This protein binds this small molecule.
Small molecule (SMILES): O=C(O)c1ccc(-c2ccccc2Cl)o1

Binding-site contacts:
Ligand atom OXT contacts residue ASP145 of chain 1.A at 3.1 Å (salt-bridge).
Ligand atom OB contacts residue HIS215 of chain 1.A at 2.7 Å (h-bond).
Ligand atom C4 contacts residue TRP258 of chain 1.A at 3.8 Å (hydrophobic).
Ligand atom CG contacts residue CYS108 of chain 1.A at 3.8 Å (hydrophobic).
Ligand atom C3 contacts residue TYR100 of chain 1.A at 3.9 Å (hydrophobic).
Ligand atom C contacts residue MN1 of chain 1.B at 3.2 Å.
Ligand atom CA contacts residue HIS215 of chain 1.A at 4.0 Å.
Ligand atom C5 contacts residue TRP258 of chain 1.A at 3.5 Å (hydrophobic).
Ligand atom OB contacts residue PHE214 of chain 1.A at 4.0 Å.
Ligand atom C contacts residue ASP145 of chain 1.A at 3.6 Å.
Ligand atom OXT contacts residue MN1 of chain 1.B at 2.1 Å.
Ligand atom CB contacts residue ASP134 of chain 1.A at 3.3 Å.
Ligand atom C contacts residue MN1 of chain 1.C at 2.7 Å.
Ligand atom CG contacts residue HIS117 of chain 1.A at 3.5 Å.
Ligand atom C contacts residue HIS208 of chain 1.A at 4.0 Å.
Ligand atom CD contacts residue HIS117 of chain 1.A at 3.5 Å.
Ligand atom C1 contacts residue HIS117 of chain 1.A at 3.5 Å.
Ligand atom OA contacts residue PHE214 of chain 1.A at 4.0 Å.
Ligand atom OB contacts residue ASP145 of chain 1.A at 3.6 Å (salt-bridge).
Ligand atom C contacts residue ASP134 of chain 1.A at 4.0 Å.
Ligand atom OXT contacts residue MN1 of chain 1.C at 2.2 Å.
Ligand atom C contacts residue HIS215 of chain 1.A at 3.7 Å.
Ligand atom C2 contacts residue HIS117 of chain 1.A at 3.6 Å.
Ligand atom OXT contacts residue GLU241 of chain 1.A at 3.1 Å (salt-bridge).
Ligand atom CL2 contacts residue THR97 of chain 1.A at 4.0 Å.
Ligand atom C5 contacts residue TYR100 of chain 1.A at 3.5 Å (hydrophobic).
Ligand atom C6 contacts residue TYR100 of chain 1.A at 3.7 Å (hydrophobic).
Ligand atom OXT contacts residue GLU272 of chain 1.A at 3.2 Å (salt-bridge).
Ligand atom C1 contacts residue TYR100 of chain 1.A at 4.0 Å (hydrophobic).
Ligand atom OB contacts residue MN1 of chain 1.C at 2.4 Å.
Ligand atom OXT contacts residue ASP134 of chain 1.A at 3.2 Å (salt-bridge).
Ligand atom OA contacts residue HIS215 of chain 1.A at 3.3 Å (h-bond).
Ligand atom C3 contacts residue HIS117 of chain 1.A at 4.0 Å.
Ligand atom CA contacts residue MN1 of chain 1.B at 3.8 Å.
Ligand atom OB contacts residue GLU241 of chain 1.A at 3.6 Å.
Ligand atom OB contacts residue HIS208 of chain 1.A at 3.0 Å (h-bond).
Ligand atom C4 contacts residue TYR100 of chain 1.A at 3.7 Å (hydrophobic).
Ligand atom C contacts residue GLU241 of chain 1.A at 3.8 Å.
Ligand atom CB contacts residue MN1 of chain 1.B at 3.8 Å.
Ligand atom CL2 contacts residue PHE103 of chain 1.A at 3.8 Å.

Sequence of chain 1.A:
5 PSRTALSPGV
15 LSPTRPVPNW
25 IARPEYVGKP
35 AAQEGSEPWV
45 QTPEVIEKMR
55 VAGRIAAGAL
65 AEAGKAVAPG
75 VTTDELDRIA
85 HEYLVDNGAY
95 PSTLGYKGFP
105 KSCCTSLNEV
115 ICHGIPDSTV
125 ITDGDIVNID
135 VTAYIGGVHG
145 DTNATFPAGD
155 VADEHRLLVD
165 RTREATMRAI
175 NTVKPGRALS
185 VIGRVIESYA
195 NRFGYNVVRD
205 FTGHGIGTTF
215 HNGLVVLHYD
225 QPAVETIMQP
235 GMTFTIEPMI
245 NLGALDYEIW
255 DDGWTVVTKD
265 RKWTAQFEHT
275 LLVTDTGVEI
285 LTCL